Binding-site contacts:
Ligand atom CHA contacts residue SER142 of chain 1.A at 3.3 Å.
Ligand atom CGD contacts residue TYR134 of chain 1.A at 3.1 Å (hydrophobic).
Ligand atom CZ contacts residue GLN27 of chain 1.A at 3.1 Å.
Ligand atom C4D contacts residue GLY139 of chain 1.A at 3.7 Å.
Ligand atom O1D contacts residue LYS18 of chain 1.A at 3.3 Å.
Ligand atom C3C contacts residue PHE207 of chain 1.A at 3.6 Å (hydrophobic).
Ligand atom O1D contacts residue TYR134 of chain 1.A at 2.5 Å (h-bond).
Ligand atom CE1 contacts residue GLN27 of chain 1.A at 3.4 Å.
Ligand atom O2D contacts residue ARG183 of chain 1.A at 2.8 Å (salt-bridge).
Ligand atom CHD contacts residue HIS25 of chain 1.A at 3.7 Å.
Ligand atom CHD contacts residue PHE207 of chain 1.A at 3.5 Å (hydrophobic).
Ligand atom C4D contacts residue HIS25 of chain 1.A at 3.6 Å.
Ligand atom FE contacts residue HIS25 of chain 1.A at 2.3 Å.
Ligand atom C2D contacts residue GLY139 of chain 1.A at 3.4 Å.
Ligand atom C1D contacts residue GLY139 of chain 1.A at 3.5 Å.
Ligand atom C3B contacts residue LEU147 of chain 1.A at 3.6 Å (hydrophobic).
Ligand atom CMB contacts residue VAL146 of chain 1.A at 3.7 Å (hydrophobic).
Ligand atom CAB contacts residue LEU147 of chain 1.A at 3.6 Å (hydrophobic).
Ligand atom C4C contacts residue HIS25 of chain 1.A at 3.4 Å.
Ligand atom NA contacts residue HIS25 of chain 1.A at 3.3 Å (h-bond).
Ligand atom C3D contacts residue GLY139 of chain 1.A at 3.5 Å.
Ligand atom C1A contacts residue SER142 of chain 1.A at 3.7 Å.
Ligand atom CBC contacts residue ASN210 of chain 1.A at 3.3 Å.
Ligand atom CAA contacts residue SER142 of chain 1.A at 3.3 Å.
Ligand atom NC contacts residue HIS25 of chain 1.A at 2.8 Å (h-bond).
Ligand atom C1D contacts residue HIS25 of chain 1.A at 3.4 Å.
Ligand atom CGD contacts residue ARG183 of chain 1.A at 3.4 Å.
Ligand atom CBC contacts residue THR135 of chain 1.A at 3.3 Å.
Ligand atom CAC contacts residue PHE207 of chain 1.A at 3.3 Å (hydrophobic).
Ligand atom O1D contacts residue ARG183 of chain 1.A at 3.2 Å (salt-bridge).
Ligand atom O2D contacts residue LYS179 of chain 1.A at 3.5 Å (salt-bridge).
Ligand atom CMC contacts residue PHE214 of chain 1.A at 3.5 Å (hydrophobic).
Ligand atom ND contacts residue HIS25 of chain 1.A at 2.8 Å (h-bond).
Ligand atom O1A contacts residue SER142 of chain 1.A at 3.6 Å.
Ligand atom NB contacts residue HIS25 of chain 1.A at 3.1 Å.
Ligand atom CBD contacts residue TYR134 of chain 1.A at 3.2 Å (hydrophobic).
Ligand atom CMD contacts residue TYR134 of chain 1.A at 3.5 Å (hydrophobic).
Ligand atom ND contacts residue GLY139 of chain 1.A at 3.7 Å.
Ligand atom C2A contacts residue SER142 of chain 1.A at 3.6 Å.
Ligand atom CZ contacts residue ALA28 of chain 1.A at 3.3 Å (hydrophobic).

Sequence of chain 1.A:
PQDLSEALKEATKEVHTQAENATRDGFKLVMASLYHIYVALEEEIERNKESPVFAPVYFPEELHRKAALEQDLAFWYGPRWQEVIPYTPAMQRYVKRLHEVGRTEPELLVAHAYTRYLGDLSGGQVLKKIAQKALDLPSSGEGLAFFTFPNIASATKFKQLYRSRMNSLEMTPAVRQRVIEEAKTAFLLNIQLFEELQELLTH

A protein and the small-molecule ligand that binds it are described below.
Small molecule (SMILES): C=Cc1c(C)c2n3c1=C(c1ccccc1)C1=N4->[Fe+2]35<-N3=C(C=2)C(C)=C(CCC(=O)O)C3=Cc2c(CCC(=O)O)c(C)c(n25)C=C4C(C=C)C1C